Sequence of chain 1.A:
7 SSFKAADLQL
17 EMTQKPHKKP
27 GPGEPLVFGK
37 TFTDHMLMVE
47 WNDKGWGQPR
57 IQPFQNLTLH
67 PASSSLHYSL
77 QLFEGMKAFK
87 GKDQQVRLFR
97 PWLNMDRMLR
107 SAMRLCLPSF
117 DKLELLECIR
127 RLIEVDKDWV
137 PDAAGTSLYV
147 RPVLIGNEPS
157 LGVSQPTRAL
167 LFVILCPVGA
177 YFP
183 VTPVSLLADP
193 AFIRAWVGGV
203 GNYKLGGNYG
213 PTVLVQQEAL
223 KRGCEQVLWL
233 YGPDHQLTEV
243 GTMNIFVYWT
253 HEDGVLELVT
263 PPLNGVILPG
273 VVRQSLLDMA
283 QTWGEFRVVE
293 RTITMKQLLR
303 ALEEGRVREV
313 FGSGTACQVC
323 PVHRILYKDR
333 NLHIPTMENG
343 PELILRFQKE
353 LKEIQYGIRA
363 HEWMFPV

This small molecule binds to this protein.
Small molecule (SMILES): CCc1cc(=O)n2nc(C)c(C#N)c2[nH]1

Sequence of chain 1.B:
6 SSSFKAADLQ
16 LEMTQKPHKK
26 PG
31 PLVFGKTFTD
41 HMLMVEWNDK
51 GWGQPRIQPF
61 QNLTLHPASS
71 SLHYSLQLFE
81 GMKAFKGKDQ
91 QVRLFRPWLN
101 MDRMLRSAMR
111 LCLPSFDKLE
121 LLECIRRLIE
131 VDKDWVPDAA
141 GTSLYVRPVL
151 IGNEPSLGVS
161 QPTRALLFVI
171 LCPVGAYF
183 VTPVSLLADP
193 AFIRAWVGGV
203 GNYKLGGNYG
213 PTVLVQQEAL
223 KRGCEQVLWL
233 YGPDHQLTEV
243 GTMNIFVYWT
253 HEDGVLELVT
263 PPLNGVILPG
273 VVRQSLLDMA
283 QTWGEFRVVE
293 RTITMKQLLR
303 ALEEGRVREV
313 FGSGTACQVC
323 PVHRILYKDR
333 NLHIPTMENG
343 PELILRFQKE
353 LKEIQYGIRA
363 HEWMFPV

Binding-site contacts:
Ligand atom C1 contacts residue ARG147 of chain 1.B at 4.0 Å.
Ligand atom C1 contacts residue PHE79 of chain 1.B at 4.1 Å (hydrophobic).
Ligand atom C9 contacts residue MET245 of chain 1.B at 3.8 Å (hydrophobic).
Ligand atom O contacts residue GLY158 of chain 1.A at 3.8 Å.
Ligand atom C10 contacts residue TYR177 of chain 1.B at 4.1 Å (hydrophobic).
Ligand atom C1 contacts residue TYR145 of chain 1.B at 4.0 Å (hydrophobic).
Ligand atom C7 contacts residue PHE178 of chain 1.B at 4.1 Å (hydrophobic).
Ligand atom C10 contacts residue ALA318 of chain 1.B at 3.9 Å (hydrophobic).
Ligand atom N1 contacts residue THR244 of chain 1.B at 3.6 Å (h-bond).
Ligand atom C9 contacts residue THR244 of chain 1.B at 3.5 Å.
Ligand atom C4 contacts residue LEU157 of chain 1.A at 3.9 Å (hydrophobic).
Ligand atom N2 contacts residue TYR177 of chain 1.B at 3.0 Å.
Ligand atom C8 contacts residue THR244 of chain 1.B at 3.1 Å.
Ligand atom C6 contacts residue TYR177 of chain 1.B at 3.7 Å (hydrophobic).
Ligand atom C7 contacts residue TYR177 of chain 1.B at 3.6 Å (hydrophobic).
Ligand atom C3 contacts residue PHE34 of chain 1.B at 4.1 Å (hydrophobic).
Ligand atom O contacts residue VAL159 of chain 1.A at 3.1 Å (h-bond).
Ligand atom N1 contacts residue TYR177 of chain 1.B at 3.4 Å (h-bond).
Ligand atom C5 contacts residue TYR177 of chain 1.B at 3.2 Å (hydrophobic).
Ligand atom N2 contacts residue THR244 of chain 1.B at 3.9 Å.
Ligand atom C2 contacts residue TYR145 of chain 1.B at 3.6 Å (hydrophobic).
Ligand atom N4 contacts residue THR244 of chain 1.B at 3.4 Å (h-bond).
Ligand atom C9 contacts residue ALA318 of chain 1.B at 3.6 Å (hydrophobic).
Ligand atom C2 contacts residue ARG147 of chain 1.B at 3.8 Å.
Ligand atom C6 contacts residue THR244 of chain 1.B at 3.7 Å.
Ligand atom N3 contacts residue MET245 of chain 1.B at 3.5 Å.
Ligand atom C3 contacts residue THR244 of chain 1.B at 4.1 Å.
Ligand atom C5 contacts residue VAL159 of chain 1.A at 3.9 Å (hydrophobic).
Ligand atom C10 contacts residue THR244 of chain 1.B at 3.1 Å.
Ligand atom N4 contacts residue ALA318 of chain 1.B at 3.8 Å.
Ligand atom N3 contacts residue GLY316 of chain 1.B at 3.7 Å.
Ligand atom N3 contacts residue CYS319 of chain 1.B at 3.4 Å (h-bond).
Ligand atom N3 contacts residue ALA318 of chain 1.B at 3.6 Å.
Ligand atom C7 contacts residue GLN228 of chain 1.B at 3.9 Å.
Ligand atom C2 contacts residue TYR74 of chain 1.A at 3.9 Å (hydrophobic).
Ligand atom C9 contacts residue CYS319 of chain 1.B at 3.9 Å (hydrophobic).
Ligand atom N3 contacts residue THR244 of chain 1.B at 4.1 Å.
Ligand atom C4 contacts residue VAL159 of chain 1.A at 3.9 Å (hydrophobic).
Ligand atom O contacts residue TYR177 of chain 1.B at 2.5 Å (h-bond).
Ligand atom C8 contacts residue ALA318 of chain 1.B at 3.8 Å (hydrophobic).